This protein binds this small molecule.
Small molecule (SMILES): CCNC(=O)Nc1nc(CO)c(-c2ccc[nH]2)s1

Binding-site contacts:
Ligand atom O12 contacts residue ARG85 of chain 1.B at 3.3 Å (salt-bridge).
Ligand atom C5 contacts residue PRO88 of chain 1.B at 3.7 Å (hydrophobic).
Ligand atom C16 contacts residue ILE153 of chain 1.B at 4.0 Å (hydrophobic).
Ligand atom C4 contacts residue PRO88 of chain 1.B at 3.9 Å (hydrophobic).
Ligand atom C10 contacts residue GLU59 of chain 1.B at 3.6 Å.
Ligand atom C14 contacts residue ASP82 of chain 1.B at 3.3 Å.
Ligand atom O18 contacts residue ILE87 of chain 1.B at 4.0 Å.
Ligand atom C11 contacts residue GLY86 of chain 1.B at 3.3 Å.
Ligand atom C3 contacts residue ILE103 of chain 1.B at 3.5 Å (hydrophobic).
Ligand atom C10 contacts residue ILE87 of chain 1.B at 3.9 Å (hydrophobic).
Ligand atom C6 contacts residue ILE87 of chain 1.B at 3.9 Å (hydrophobic).
Ligand atom O18 contacts residue ASN55 of chain 1.B at 3.5 Å.
Ligand atom C17 contacts residue ILE52 of chain 1.B at 3.7 Å (hydrophobic).
Ligand atom C17 contacts residue ILE153 of chain 1.B at 3.5 Å (hydrophobic).
Ligand atom C4 contacts residue ILE103 of chain 1.B at 3.7 Å (hydrophobic).
Ligand atom C17 contacts residue VAL80 of chain 1.B at 3.4 Å (hydrophobic).
Ligand atom N15 contacts residue THR151 of chain 1.B at 4.0 Å.
Ligand atom C16 contacts residue SER56 of chain 1.B at 3.4 Å.
Ligand atom S7 contacts residue ILE87 of chain 1.B at 3.6 Å.
Ligand atom C3 contacts residue PRO88 of chain 1.B at 3.7 Å (hydrophobic).
Ligand atom C8 contacts residue THR151 of chain 1.B at 4.0 Å.
Ligand atom N15 contacts residue SER56 of chain 1.B at 3.1 Å (h-bond).
Ligand atom C14 contacts residue ASN55 of chain 1.B at 3.8 Å.
Ligand atom C14 contacts residue THR151 of chain 1.B at 3.9 Å.
Ligand atom O12 contacts residue GLU59 of chain 1.B at 2.8 Å (salt-bridge).
Ligand atom N1 contacts residue PRO88 of chain 1.B at 3.5 Å.
Ligand atom C10 contacts residue GLY86 of chain 1.B at 4.0 Å.
Ligand atom C16 contacts residue ASP82 of chain 1.B at 3.9 Å.
Ligand atom N13 contacts residue THR151 of chain 1.B at 3.9 Å.
Ligand atom C11 contacts residue ILE87 of chain 1.B at 4.0 Å (hydrophobic).
Ligand atom C17 contacts residue SER56 of chain 1.B at 3.8 Å.
Ligand atom N9 contacts residue THR151 of chain 1.B at 3.9 Å.
Ligand atom N15 contacts residue ASP82 of chain 1.B at 2.8 Å (salt-bridge).
Ligand atom C2 contacts residue PRO88 of chain 1.B at 3.5 Å (hydrophobic).
Ligand atom N13 contacts residue ASP82 of chain 1.B at 2.9 Å (salt-bridge).
Ligand atom C16 contacts residue ILE52 of chain 1.B at 3.5 Å (hydrophobic).
Ligand atom N13 contacts residue ASN55 of chain 1.B at 4.0 Å.
Ligand atom C11 contacts residue GLU59 of chain 1.B at 3.3 Å.
Ligand atom N9 contacts residue GLU59 of chain 1.B at 3.8 Å.
Ligand atom C8 contacts residue ILE87 of chain 1.B at 4.1 Å (hydrophobic).

Sequence of chain 1.B:
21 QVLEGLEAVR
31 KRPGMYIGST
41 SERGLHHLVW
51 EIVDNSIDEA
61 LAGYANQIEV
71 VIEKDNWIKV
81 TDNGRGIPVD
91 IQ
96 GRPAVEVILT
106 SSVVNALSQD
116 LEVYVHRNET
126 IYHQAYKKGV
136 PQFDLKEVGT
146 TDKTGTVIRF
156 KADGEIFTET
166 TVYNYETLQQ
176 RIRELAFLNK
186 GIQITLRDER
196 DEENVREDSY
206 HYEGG